Sequence of chain 1.A:
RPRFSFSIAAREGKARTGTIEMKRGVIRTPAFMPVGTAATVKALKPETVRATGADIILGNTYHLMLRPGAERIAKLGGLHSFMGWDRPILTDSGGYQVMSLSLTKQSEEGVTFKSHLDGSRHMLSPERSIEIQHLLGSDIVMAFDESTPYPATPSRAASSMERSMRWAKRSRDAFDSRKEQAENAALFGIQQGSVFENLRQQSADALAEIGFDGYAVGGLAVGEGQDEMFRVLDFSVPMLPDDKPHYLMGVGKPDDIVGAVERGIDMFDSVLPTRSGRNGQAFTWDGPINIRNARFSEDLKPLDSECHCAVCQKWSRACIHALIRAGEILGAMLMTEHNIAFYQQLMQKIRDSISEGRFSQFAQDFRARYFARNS

Binding-site contacts:
Ligand atom C3 contacts residue HIS135 of chain 1.A at 3.8 Å.
Ligand atom C2 contacts residue HIS135 of chain 1.A at 3.3 Å.
Ligand atom S contacts residue ALA82 of chain 1.A at 3.5 Å (h-bond).
Ligand atom O contacts residue GLU83 of chain 1.A at 3.1 Å (salt-bridge).
Ligand atom O1 contacts residue GLU83 of chain 1.A at 4.4 Å.
Ligand atom O1 contacts residue ALA82 of chain 1.A at 2.9 Å (h-bond).
Ligand atom O3 contacts residue HIS135 of chain 1.A at 2.7 Å (h-bond).
Ligand atom C contacts residue ILE145 of chain 1.A at 4.5 Å (hydrophobic).
Ligand atom O1 contacts residue MET77 of chain 1.A at 3.6 Å.
Ligand atom S contacts residue GLU83 of chain 1.A at 4.2 Å.
Ligand atom O contacts residue GLY81 of chain 1.A at 3.7 Å.
Ligand atom C3 contacts residue GLY81 of chain 1.A at 4.4 Å.
Ligand atom S contacts residue MET77 of chain 1.A at 4.3 Å.
Ligand atom C3 contacts residue MET77 of chain 1.A at 3.5 Å (hydrophobic).
Ligand atom O contacts residue ALA82 of chain 1.A at 3.2 Å (h-bond).
Ligand atom O1 contacts residue GLY81 of chain 1.A at 3.8 Å.
Ligand atom S contacts residue GLY81 of chain 1.A at 4.1 Å.
Ligand atom O3 contacts residue MET77 of chain 1.A at 3.4 Å.

This protein binds this small molecule.
Small molecule (SMILES): O=S1(=O)C[C@H](O)[C@@H](O)C1